Sequence of chain 1.B:
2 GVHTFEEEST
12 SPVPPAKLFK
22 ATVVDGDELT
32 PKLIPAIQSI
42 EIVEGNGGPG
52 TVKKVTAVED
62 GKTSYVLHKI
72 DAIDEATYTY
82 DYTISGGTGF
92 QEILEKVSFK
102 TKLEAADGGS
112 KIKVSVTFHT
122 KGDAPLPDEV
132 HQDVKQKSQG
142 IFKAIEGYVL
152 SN

Binding-site contacts:
Ligand atom C9 contacts residue GLN140 of chain 1.B at 4.0 Å.
Ligand atom C8 contacts residue SER10 of chain 1.B at 4.0 Å.
Ligand atom C12 contacts residue SER139 of chain 1.B at 4.0 Å.
Ligand atom C4 contacts residue SER139 of chain 1.B at 4.1 Å.
Ligand atom C1 contacts residue VAL115 of chain 1.B at 3.8 Å (hydrophobic).
Ligand atom C12 contacts residue VAL117 of chain 1.B at 3.8 Å (hydrophobic).
Ligand atom C2 contacts residue PHE100 of chain 1.B at 4.0 Å (hydrophobic).
Ligand atom S contacts residue GLN140 of chain 1.B at 3.5 Å (h-bond).
Ligand atom O3 contacts residue GLN140 of chain 1.B at 2.8 Å (h-bond).
Ligand atom C15 contacts residue HIS132 of chain 1.B at 4.1 Å.
Ligand atom C3 contacts residue VAL115 of chain 1.B at 4.1 Å (hydrophobic).
Ligand atom C10 contacts residue VAL115 of chain 1.B at 4.1 Å (hydrophobic).
Ligand atom C16 contacts residue LYS136 of chain 1.B at 4.0 Å.
Ligand atom C11 contacts residue VAL117 of chain 1.B at 3.7 Å (hydrophobic).
Ligand atom C13 contacts residue VAL117 of chain 1.B at 3.9 Å (hydrophobic).
Ligand atom O2 contacts residue GLN140 of chain 1.B at 3.3 Å (h-bond).
Ligand atom C3 contacts residue SER139 of chain 1.B at 3.7 Å.
Ligand atom C2 contacts residue SER139 of chain 1.B at 3.8 Å.
Ligand atom C14 contacts residue PHE119 of chain 1.B at 4.0 Å (hydrophobic).
Ligand atom C15 contacts residue VAL117 of chain 1.B at 3.8 Å (hydrophobic).
Ligand atom C15 contacts residue PHE6 of chain 1.B at 4.2 Å (hydrophobic).
Ligand atom C3 contacts residue PHE100 of chain 1.B at 3.9 Å (hydrophobic).
Ligand atom C14 contacts residue LYS136 of chain 1.B at 3.9 Å.
Ligand atom C13 contacts residue LYS136 of chain 1.B at 3.5 Å.
Ligand atom C11 contacts residue LYS136 of chain 1.B at 4.2 Å.
Ligand atom C5 contacts residue VAL115 of chain 1.B at 4.2 Å (hydrophobic).
Ligand atom C7 contacts residue PHE143 of chain 1.B at 3.6 Å (hydrophobic).
Ligand atom C2 contacts residue VAL115 of chain 1.B at 3.5 Å (hydrophobic).
Ligand atom C2 contacts residue VAL117 of chain 1.B at 4.1 Å (hydrophobic).
Ligand atom C16 contacts residue VAL117 of chain 1.B at 3.7 Å (hydrophobic).
Ligand atom O3 contacts residue LYS136 of chain 1.B at 3.3 Å.
Ligand atom C8 contacts residue GLN140 of chain 1.B at 4.2 Å.
Ligand atom C14 contacts residue HIS132 of chain 1.B at 4.1 Å.
Ligand atom O1 contacts residue GLU8 of chain 1.B at 3.1 Å.
Ligand atom C6 contacts residue PHE143 of chain 1.B at 3.4 Å (hydrophobic).
Ligand atom C3 contacts residue TYR83 of chain 1.B at 4.0 Å (hydrophobic).
Ligand atom C12 contacts residue LYS136 of chain 1.B at 3.8 Å.
Ligand atom O2 contacts residue SER10 of chain 1.B at 3.9 Å.
Ligand atom C14 contacts residue VAL117 of chain 1.B at 3.9 Å (hydrophobic).
Ligand atom N contacts residue VAL115 of chain 1.B at 4.0 Å.

This small molecule binds to this protein.
Small molecule (SMILES): O=S(=O)(O)c1cccc2cccc(Nc3ccccc3)c12